Sequence of chain 1.D:
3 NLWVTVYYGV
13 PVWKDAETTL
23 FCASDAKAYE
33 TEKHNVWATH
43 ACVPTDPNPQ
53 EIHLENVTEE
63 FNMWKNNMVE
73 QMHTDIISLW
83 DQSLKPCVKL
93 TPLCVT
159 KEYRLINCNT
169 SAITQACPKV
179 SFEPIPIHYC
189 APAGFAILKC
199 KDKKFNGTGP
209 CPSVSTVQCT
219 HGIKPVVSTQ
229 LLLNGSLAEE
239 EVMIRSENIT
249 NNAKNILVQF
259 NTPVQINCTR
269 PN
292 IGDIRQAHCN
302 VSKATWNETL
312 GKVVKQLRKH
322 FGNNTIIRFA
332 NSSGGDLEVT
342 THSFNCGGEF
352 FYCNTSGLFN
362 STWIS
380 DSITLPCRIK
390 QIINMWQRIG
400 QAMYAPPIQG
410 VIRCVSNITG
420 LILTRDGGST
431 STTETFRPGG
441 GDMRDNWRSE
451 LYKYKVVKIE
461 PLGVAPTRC

A protein and the small-molecule ligand that binds it are described below.
Small molecule (SMILES): CC(=O)N[C@@H]1[C@@H](O)[C@H](O)[C@@H](CO)O[C@H]1O

Binding-site contacts:
Ligand atom O7 contacts residue ASN308 of chain 1.D at 3.9 Å.
Ligand atom N2 contacts residue ASN308 of chain 1.D at 3.0 Å (h-bond).
Ligand atom C1 contacts residue ASN308 of chain 1.D at 1.4 Å.
Ligand atom C5 contacts residue ASN308 of chain 1.D at 3.6 Å.
Ligand atom O6 contacts residue ASN308 of chain 1.D at 4.5 Å.
Ligand atom C4 contacts residue ASN308 of chain 1.D at 4.2 Å.
Ligand atom O5 contacts residue ASN308 of chain 1.D at 2.3 Å (h-bond).
Ligand atom C2 contacts residue ASN308 of chain 1.D at 2.5 Å.
Ligand atom C3 contacts residue ASN308 of chain 1.D at 3.8 Å.
Ligand atom C7 contacts residue ASN308 of chain 1.D at 3.7 Å.